A protein and the small-molecule ligand that binds it are described below.
Small molecule (SMILES): CC(=O)N[C@@H]1[C@@H](O)[C@H](O)[C@@H](CO)O[C@H]1O

Sequence of chain 1.A:
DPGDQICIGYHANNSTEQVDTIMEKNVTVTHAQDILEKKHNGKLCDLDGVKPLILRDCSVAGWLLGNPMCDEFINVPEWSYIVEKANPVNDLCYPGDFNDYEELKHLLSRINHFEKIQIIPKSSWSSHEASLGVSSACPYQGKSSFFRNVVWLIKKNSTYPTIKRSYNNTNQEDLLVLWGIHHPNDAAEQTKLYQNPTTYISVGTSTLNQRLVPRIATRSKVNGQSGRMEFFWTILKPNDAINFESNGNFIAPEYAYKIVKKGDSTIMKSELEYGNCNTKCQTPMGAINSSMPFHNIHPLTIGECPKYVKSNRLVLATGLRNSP

Binding-site contacts:
Ligand atom C5 contacts residue ASN27 of chain 1.A at 3.7 Å.
Ligand atom C3 contacts residue ASN27 of chain 1.A at 3.7 Å.
Ligand atom C1 contacts residue ASN27 of chain 1.A at 1.5 Å.
Ligand atom O5 contacts residue GLN19 of chain 1.A at 4.4 Å.
Ligand atom C4 contacts residue ASN27 of chain 1.A at 4.2 Å.
Ligand atom C2 contacts residue ASN27 of chain 1.A at 2.3 Å.
Ligand atom O7 contacts residue ASN27 of chain 1.A at 3.3 Å (h-bond).
Ligand atom C8 contacts residue LYS26 of chain 1.A at 4.1 Å.
Ligand atom N2 contacts residue ASN27 of chain 1.A at 2.8 Å (h-bond).
Ligand atom C7 contacts residue ASN27 of chain 1.A at 3.3 Å.
Ligand atom C7 contacts residue LYS26 of chain 1.A at 4.5 Å.
Ligand atom O5 contacts residue ASN27 of chain 1.A at 2.4 Å (h-bond).